Sequence of chain 1.A:
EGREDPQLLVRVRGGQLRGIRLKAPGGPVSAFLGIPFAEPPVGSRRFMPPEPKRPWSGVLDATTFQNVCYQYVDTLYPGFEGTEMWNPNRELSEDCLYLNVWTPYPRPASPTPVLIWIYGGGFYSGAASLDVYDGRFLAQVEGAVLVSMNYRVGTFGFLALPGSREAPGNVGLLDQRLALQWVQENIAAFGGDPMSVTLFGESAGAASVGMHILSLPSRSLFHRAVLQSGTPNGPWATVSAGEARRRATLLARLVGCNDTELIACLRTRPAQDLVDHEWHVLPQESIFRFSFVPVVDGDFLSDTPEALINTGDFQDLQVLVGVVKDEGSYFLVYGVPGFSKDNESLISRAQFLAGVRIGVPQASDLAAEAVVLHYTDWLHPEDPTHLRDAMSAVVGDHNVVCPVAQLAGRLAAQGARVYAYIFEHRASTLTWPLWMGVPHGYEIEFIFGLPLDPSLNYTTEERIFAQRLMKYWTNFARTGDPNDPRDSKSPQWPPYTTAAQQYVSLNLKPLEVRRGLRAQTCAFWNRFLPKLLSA

Binding-site contacts:
Ligand atom C8 contacts residue ASP74 of chain 1.A at 3.5 Å.
Ligand atom C11 contacts residue TYR124 of chain 1.A at 3.8 Å (hydrophobic).
Ligand atom C9 contacts residue TYR124 of chain 1.A at 3.6 Å (hydrophobic).
Ligand atom O2 contacts residue PHE338 of chain 1.A at 3.7 Å.
Ligand atom C17 contacts residue GLY121 of chain 1.A at 3.8 Å.
Ligand atom C4 contacts residue TYR337 of chain 1.A at 3.7 Å (hydrophobic).
Ligand atom O2 contacts residue TYR124 of chain 1.A at 3.8 Å.
Ligand atom C6 contacts residue GLY121 of chain 1.A at 3.5 Å.
Ligand atom S contacts residue PHE338 of chain 1.A at 3.9 Å.
Ligand atom C2 contacts residue PHE297 of chain 1.A at 4.0 Å (hydrophobic).
Ligand atom C6 contacts residue GLU202 of chain 1.A at 3.2 Å.
Ligand atom C13 contacts residue HIS447 of chain 1.A at 4.1 Å.
Ligand atom C7 contacts residue TYR124 of chain 1.A at 3.1 Å (hydrophobic).
Ligand atom C6 contacts residue TYR133 of chain 1.A at 4.0 Å (hydrophobic).
Ligand atom C7 contacts residue TYR337 of chain 1.A at 4.1 Å (hydrophobic).
Ligand atom O1 contacts residue PHE338 of chain 1.A at 3.7 Å.
Ligand atom C14 contacts residue TRP86 of chain 1.A at 3.7 Å (hydrophobic).
Ligand atom N1 contacts residue TYR124 of chain 1.A at 3.0 Å (h-bond).
Ligand atom C10 contacts residue TYR124 of chain 1.A at 3.8 Å (hydrophobic).
Ligand atom C6 contacts residue GLY120 of chain 1.A at 3.5 Å.
Ligand atom C8 contacts residue TYR124 of chain 1.A at 3.2 Å (hydrophobic).
Ligand atom C08 contacts residue TYR341 of chain 1.A at 3.9 Å (hydrophobic).
Ligand atom C10 contacts residue TRP286 of chain 1.A at 4.0 Å (hydrophobic).
Ligand atom C14 contacts residue TYR337 of chain 1.A at 3.8 Å (hydrophobic).
Ligand atom C2 contacts residue TYR124 of chain 1.A at 3.7 Å (hydrophobic).
Ligand atom C8 contacts residue TYR341 of chain 1.A at 3.4 Å (hydrophobic).
Ligand atom C08 contacts residue TRP286 of chain 1.A at 3.8 Å (hydrophobic).
Ligand atom C4 contacts residue PHE338 of chain 1.A at 3.4 Å (hydrophobic).
Ligand atom C14 contacts residue HIS447 of chain 1.A at 3.2 Å.
Ligand atom C17 contacts residue TRP86 of chain 1.A at 3.9 Å (hydrophobic).
Ligand atom C9 contacts residue TYR341 of chain 1.A at 3.8 Å (hydrophobic).
Ligand atom C3 contacts residue TYR124 of chain 1.A at 3.4 Å (hydrophobic).
Ligand atom C17 contacts residue GLY120 of chain 1.A at 4.1 Å.
Ligand atom O2 contacts residue PHE297 of chain 1.A at 3.7 Å.
Ligand atom C12 contacts residue TRP86 of chain 1.A at 3.6 Å (hydrophobic).
Ligand atom C7 contacts residue TYR341 of chain 1.A at 3.8 Å (hydrophobic).
Ligand atom O1 contacts residue HIS447 of chain 1.A at 3.5 Å.
Ligand atom S contacts residue TYR124 of chain 1.A at 3.9 Å.
Ligand atom C4 contacts residue TYR124 of chain 1.A at 4.2 Å (hydrophobic).
Ligand atom C11 contacts residue TYR337 of chain 1.A at 4.0 Å (hydrophobic).

A protein and the small-molecule ligand that binds it are described below.
Small molecule (SMILES): CCN(CC)CCNS(=O)(=O)Cc1ccc(C)cc1